A protein and the small-molecule ligand that binds it are described below.
Small molecule (SMILES): CCC(=O)Nc1cccc(Nc2nc(Nc3ccc(OCCOC)cc3)ncc2F)c1

Binding-site contacts:
Ligand atom C10 contacts residue GLY100 of chain 1.A at 3.7 Å.
Ligand atom C8 contacts residue GLY100 of chain 1.A at 3.6 Å.
Ligand atom C4 contacts residue MET97 of chain 1.A at 3.6 Å (hydrophobic).
Ligand atom F31 contacts residue THR94 of chain 1.A at 3.4 Å.
Ligand atom C25 contacts residue VAL36 of chain 1.A at 3.8 Å (hydrophobic).
Ligand atom O30 contacts residue CYS101 of chain 1.A at 3.4 Å (h-bond).
Ligand atom O30 contacts residue ASN104 of chain 1.A at 3.9 Å.
Ligand atom C4 contacts residue LEU28 of chain 1.A at 3.9 Å (hydrophobic).
Ligand atom C10 contacts residue ALA98 of chain 1.A at 3.7 Å (hydrophobic).
Ligand atom C24 contacts residue LEU28 of chain 1.A at 3.6 Å (hydrophobic).
Ligand atom N5 contacts residue LEU148 of chain 1.A at 3.9 Å.
Ligand atom C28 contacts residue CYS101 of chain 1.A at 3.1 Å (hydrophobic).
Ligand atom C27 contacts residue CYS101 of chain 1.A at 3.3 Å (hydrophobic).
Ligand atom C28 contacts residue ARG145 of chain 1.A at 3.3 Å.
Ligand atom N3 contacts residue MET97 of chain 1.A at 3.0 Å (h-bond).
Ligand atom C2 contacts residue MET97 of chain 1.A at 3.8 Å (hydrophobic).
Ligand atom F31 contacts residue LEU148 of chain 1.A at 3.8 Å.
Ligand atom N19 contacts residue VAL36 of chain 1.A at 3.8 Å.
Ligand atom C6 contacts residue LEU148 of chain 1.A at 3.9 Å (hydrophobic).
Ligand atom C16 contacts residue LEU28 of chain 1.A at 3.2 Å (hydrophobic).
Ligand atom C9 contacts residue GLY100 of chain 1.A at 3.5 Å.
Ligand atom C29 contacts residue CYS101 of chain 1.A at 2.1 Å (hydrophobic).
Ligand atom N7 contacts residue LEU28 of chain 1.A at 3.9 Å.
Ligand atom C13 contacts residue GLY100 of chain 1.A at 3.8 Å.
Ligand atom F31 contacts residue ALA48 of chain 1.A at 3.7 Å.
Ligand atom C2 contacts residue GLU95 of chain 1.A at 3.3 Å.
Ligand atom N26 contacts residue CYS101 of chain 1.A at 3.8 Å.
Ligand atom C9 contacts residue ALA98 of chain 1.A at 3.7 Å (hydrophobic).
Ligand atom C12 contacts residue LEU28 of chain 1.A at 3.8 Å (hydrophobic).
Ligand atom C2 contacts residue ALA48 of chain 1.A at 3.4 Å (hydrophobic).
Ligand atom C2 contacts residue LEU148 of chain 1.A at 3.7 Å (hydrophobic).
Ligand atom C1 contacts residue ALA48 of chain 1.A at 3.6 Å (hydrophobic).
Ligand atom N7 contacts residue MET97 of chain 1.A at 2.7 Å (h-bond).
Ligand atom C29 contacts residue ARG145 of chain 1.A at 3.8 Å.
Ligand atom C15 contacts residue LEU28 of chain 1.A at 3.5 Å (hydrophobic).
Ligand atom C1 contacts residue LEU148 of chain 1.A at 3.5 Å (hydrophobic).
Ligand atom C9 contacts residue MET97 of chain 1.A at 3.1 Å (hydrophobic).
Ligand atom N3 contacts residue TYR96 of chain 1.A at 3.9 Å.
Ligand atom C8 contacts residue MET97 of chain 1.A at 3.4 Å (hydrophobic).
Ligand atom N7 contacts residue TYR96 of chain 1.A at 3.9 Å.

Sequence of chain 1.A:
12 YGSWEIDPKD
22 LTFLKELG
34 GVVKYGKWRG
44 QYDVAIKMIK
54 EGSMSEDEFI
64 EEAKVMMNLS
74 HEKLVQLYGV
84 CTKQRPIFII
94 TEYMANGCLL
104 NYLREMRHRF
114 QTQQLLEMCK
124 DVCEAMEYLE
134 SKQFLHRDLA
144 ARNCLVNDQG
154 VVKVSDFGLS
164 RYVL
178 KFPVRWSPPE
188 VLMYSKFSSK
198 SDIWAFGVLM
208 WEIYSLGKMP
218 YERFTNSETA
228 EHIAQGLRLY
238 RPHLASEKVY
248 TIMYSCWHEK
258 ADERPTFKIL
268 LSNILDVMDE